Binding-site contacts:
Ligand atom C1 contacts residue ASN1134 of chain 1.A at 1.4 Å.
Ligand atom N2 contacts residue ASN1134 of chain 1.A at 3.0 Å (h-bond).
Ligand atom O7 contacts residue ASN1134 of chain 1.A at 3.5 Å (h-bond).
Ligand atom C5 contacts residue ASN1134 of chain 1.A at 3.7 Å.
Ligand atom C3 contacts residue ASN1134 of chain 1.A at 3.8 Å.
Ligand atom O5 contacts residue ASN1134 of chain 1.A at 2.3 Å (h-bond).
Ligand atom C7 contacts residue ASN1134 of chain 1.A at 3.5 Å.
Ligand atom C4 contacts residue ASN1134 of chain 1.A at 4.2 Å.
Ligand atom C2 contacts residue ASN1134 of chain 1.A at 2.5 Å.

Sequence of chain 1.A:
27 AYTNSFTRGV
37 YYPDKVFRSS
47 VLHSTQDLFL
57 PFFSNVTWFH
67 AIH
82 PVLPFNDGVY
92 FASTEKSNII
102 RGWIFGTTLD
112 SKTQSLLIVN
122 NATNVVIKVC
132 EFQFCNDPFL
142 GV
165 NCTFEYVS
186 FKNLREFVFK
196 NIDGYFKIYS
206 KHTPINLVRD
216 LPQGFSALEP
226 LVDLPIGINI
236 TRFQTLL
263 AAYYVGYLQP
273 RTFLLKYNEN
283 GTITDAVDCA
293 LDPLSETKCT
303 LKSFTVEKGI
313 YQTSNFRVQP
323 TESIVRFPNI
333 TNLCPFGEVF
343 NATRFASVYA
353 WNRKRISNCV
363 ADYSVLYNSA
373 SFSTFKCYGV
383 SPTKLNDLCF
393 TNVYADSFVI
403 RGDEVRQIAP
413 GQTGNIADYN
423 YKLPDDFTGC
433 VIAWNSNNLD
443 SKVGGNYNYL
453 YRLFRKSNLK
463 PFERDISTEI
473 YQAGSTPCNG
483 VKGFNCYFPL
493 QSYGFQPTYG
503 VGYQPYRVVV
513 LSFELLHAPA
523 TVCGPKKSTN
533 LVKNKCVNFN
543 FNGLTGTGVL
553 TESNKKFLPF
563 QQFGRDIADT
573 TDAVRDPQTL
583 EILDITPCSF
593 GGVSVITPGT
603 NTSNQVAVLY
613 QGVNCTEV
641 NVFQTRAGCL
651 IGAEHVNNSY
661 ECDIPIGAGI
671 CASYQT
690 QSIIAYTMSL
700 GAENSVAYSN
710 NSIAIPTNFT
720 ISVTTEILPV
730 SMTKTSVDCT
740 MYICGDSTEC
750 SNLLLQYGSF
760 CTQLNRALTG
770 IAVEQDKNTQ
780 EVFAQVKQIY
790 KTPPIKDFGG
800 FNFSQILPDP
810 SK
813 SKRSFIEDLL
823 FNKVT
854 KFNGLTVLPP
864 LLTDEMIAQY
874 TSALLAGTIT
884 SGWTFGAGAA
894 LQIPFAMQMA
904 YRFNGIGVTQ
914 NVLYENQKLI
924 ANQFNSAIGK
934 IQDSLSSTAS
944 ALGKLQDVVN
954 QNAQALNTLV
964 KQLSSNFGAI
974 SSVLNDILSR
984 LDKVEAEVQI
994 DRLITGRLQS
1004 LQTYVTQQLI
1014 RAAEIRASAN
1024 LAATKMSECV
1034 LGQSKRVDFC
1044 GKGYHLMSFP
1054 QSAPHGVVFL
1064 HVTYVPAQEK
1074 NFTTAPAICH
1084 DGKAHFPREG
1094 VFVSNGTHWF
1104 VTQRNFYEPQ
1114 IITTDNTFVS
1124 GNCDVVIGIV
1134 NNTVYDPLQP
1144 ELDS

The protein below binds the small molecule below.
Small molecule (SMILES): CC(=O)N[C@H]1[C@H](O[C@H]2[C@H](O)[C@@H](NC(C)=O)CO[C@@H]2CO)O[C@H](CO)[C@@H](O)[C@@H]1O